This small molecule binds to this protein.
Small molecule (SMILES): CC(=O)N[C@H]1[C@H](O[C@H]2[C@H](O)[C@@H](NC(C)=O)CO[C@@H]2CO)O[C@H](CO)[C@@H](O[C@@H]2O[C@H](CO)[C@@H](O)[C@H](O[C@@H]3O[C@H](CO)[C@@H](O)[C@H](O)[C@@H]3O)[C@@H]2O)[C@@H]1O

Sequence of chain 1.B:
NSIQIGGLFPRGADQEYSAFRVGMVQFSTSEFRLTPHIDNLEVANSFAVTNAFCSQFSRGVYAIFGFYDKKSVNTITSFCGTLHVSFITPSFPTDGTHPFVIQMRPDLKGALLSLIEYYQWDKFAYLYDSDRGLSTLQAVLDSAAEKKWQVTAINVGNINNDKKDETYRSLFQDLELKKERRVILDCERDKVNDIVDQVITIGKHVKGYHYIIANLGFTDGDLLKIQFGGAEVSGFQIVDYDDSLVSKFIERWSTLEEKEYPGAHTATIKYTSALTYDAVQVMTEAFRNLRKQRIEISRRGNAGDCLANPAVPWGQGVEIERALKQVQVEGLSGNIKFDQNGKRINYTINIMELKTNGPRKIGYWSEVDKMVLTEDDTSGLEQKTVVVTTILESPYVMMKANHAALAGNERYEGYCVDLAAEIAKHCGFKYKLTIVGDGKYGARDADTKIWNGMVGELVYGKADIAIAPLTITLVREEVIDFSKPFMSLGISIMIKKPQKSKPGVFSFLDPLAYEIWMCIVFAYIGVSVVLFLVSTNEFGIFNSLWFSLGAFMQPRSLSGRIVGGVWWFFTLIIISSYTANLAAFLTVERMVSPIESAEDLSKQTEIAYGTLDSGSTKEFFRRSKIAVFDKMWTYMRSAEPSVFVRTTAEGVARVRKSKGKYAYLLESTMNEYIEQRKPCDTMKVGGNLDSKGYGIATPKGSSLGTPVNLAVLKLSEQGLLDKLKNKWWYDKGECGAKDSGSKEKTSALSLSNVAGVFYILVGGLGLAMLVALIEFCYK

Binding-site contacts:
Ligand atom C5 contacts residue ASN335 of chain 1.B at 3.6 Å.
Ligand atom O7 contacts residue ASN346 of chain 1.B at 4.4 Å.
Ligand atom C3 contacts residue ASN346 of chain 1.B at 4.0 Å.
Ligand atom C1 contacts residue ASN335 of chain 1.B at 3.7 Å.
Ligand atom C7 contacts residue ASN346 of chain 1.B at 4.2 Å.
Ligand atom O6 contacts residue ASN335 of chain 1.B at 2.8 Å (h-bond).
Ligand atom C1 contacts residue ASN346 of chain 1.B at 1.5 Å.
Ligand atom C5 contacts residue ASN346 of chain 1.B at 3.5 Å.
Ligand atom C2 contacts residue GLN328 of chain 1.B at 4.2 Å.
Ligand atom C2 contacts residue ASN346 of chain 1.B at 2.7 Å.
Ligand atom O5 contacts residue ASN335 of chain 1.B at 2.8 Å (h-bond).
Ligand atom C4 contacts residue ASN335 of chain 1.B at 3.9 Å.
Ligand atom N2 contacts residue ASN346 of chain 1.B at 3.3 Å (h-bond).
Ligand atom C6 contacts residue ASN335 of chain 1.B at 3.6 Å.
Ligand atom C7 contacts residue GLN328 of chain 1.B at 4.4 Å.
Ligand atom O5 contacts residue ASN346 of chain 1.B at 2.2 Å (h-bond).
Ligand atom O7 contacts residue GLN328 of chain 1.B at 3.3 Å (h-bond).
Ligand atom C4 contacts residue ASN346 of chain 1.B at 4.2 Å.
Ligand atom C2 contacts residue ASN335 of chain 1.B at 4.1 Å.